Sequence of chain 1.B:
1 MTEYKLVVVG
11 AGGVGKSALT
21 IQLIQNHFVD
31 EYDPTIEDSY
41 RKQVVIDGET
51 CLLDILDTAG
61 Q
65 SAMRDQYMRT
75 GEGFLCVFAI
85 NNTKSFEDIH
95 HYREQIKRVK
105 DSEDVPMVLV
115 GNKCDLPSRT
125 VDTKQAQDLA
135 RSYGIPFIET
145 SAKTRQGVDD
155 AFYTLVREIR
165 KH

Binding-site contacts:
Ligand atom O2A contacts residue TYR32 of chain 1.B at 3.5 Å.
Ligand atom O6 contacts residue ALA146 of chain 1.B at 2.8 Å (h-bond).
Ligand atom PB contacts residue MG1 of chain 1.H at 3.3 Å.
Ligand atom O2B contacts residue SER17 of chain 1.B at 2.9 Å (h-bond).
Ligand atom N1 contacts residue ASP119 of chain 1.B at 2.7 Å (salt-bridge).
Ligand atom O1B contacts residue GLY15 of chain 1.B at 3.1 Å (h-bond).
Ligand atom C8 contacts residue ALA18 of chain 1.B at 3.6 Å (hydrophobic).
Ligand atom O6 contacts residue LYS147 of chain 1.B at 3.3 Å (salt-bridge).
Ligand atom O1A contacts residue ALA18 of chain 1.B at 2.8 Å (h-bond).
Ligand atom C6 contacts residue ASP119 of chain 1.B at 3.6 Å.
Ligand atom O2G contacts residue GLY12 of chain 1.B at 3.5 Å.
Ligand atom O6 contacts residue ASP119 of chain 1.B at 3.5 Å (salt-bridge).
Ligand atom O2G contacts residue GLY60 of chain 1.B at 2.9 Å (h-bond).
Ligand atom O4' contacts residue LYS117 of chain 1.B at 3.2 Å (salt-bridge).
Ligand atom O2' contacts residue ASP30 of chain 1.B at 2.5 Å (salt-bridge).
Ligand atom O2B contacts residue MG1 of chain 1.H at 1.9 Å.
Ligand atom O3' contacts residue GLU31 of chain 1.B at 2.9 Å (salt-bridge).
Ligand atom C2 contacts residue ASP119 of chain 1.B at 3.6 Å.
Ligand atom O6 contacts residue SER145 of chain 1.B at 3.6 Å.
Ligand atom O3A contacts residue GLY15 of chain 1.B at 3.1 Å (h-bond).
Ligand atom O1A contacts residue GLY15 of chain 1.B at 3.4 Å.
Ligand atom C3B contacts residue MG1 of chain 1.H at 3.6 Å.
Ligand atom O1G contacts residue MG1 of chain 1.H at 2.1 Å.
Ligand atom O6 contacts residue LYS117 of chain 1.B at 3.5 Å.
Ligand atom C3B contacts residue GLY13 of chain 1.B at 3.2 Å.
Ligand atom N2 contacts residue ASP119 of chain 1.B at 2.9 Å (salt-bridge).
Ligand atom O3' contacts residue ASP30 of chain 1.B at 3.5 Å (salt-bridge).
Ligand atom N2 contacts residue LEU120 of chain 1.B at 3.4 Å.
Ligand atom O2B contacts residue LYS16 of chain 1.B at 3.6 Å.
Ligand atom N7 contacts residue ASN116 of chain 1.B at 3.3 Å (h-bond).
Ligand atom C2' contacts residue ASP30 of chain 1.B at 3.2 Å.
Ligand atom O2G contacts residue LYS16 of chain 1.B at 2.6 Å (salt-bridge).
Ligand atom PG contacts residue MG1 of chain 1.H at 3.2 Å.
Ligand atom PB contacts residue LYS16 of chain 1.B at 3.6 Å.
Ligand atom O1B contacts residue VAL14 of chain 1.B at 3.4 Å (h-bond).
Ligand atom O6 contacts residue ASN116 of chain 1.B at 3.4 Å (h-bond).
Ligand atom O2' contacts residue PHE28 of chain 1.B at 3.5 Å.
Ligand atom C3' contacts residue ASP30 of chain 1.B at 3.3 Å.
Ligand atom O1A contacts residue SER17 of chain 1.B at 3.3 Å (h-bond).
Ligand atom O1B contacts residue LYS16 of chain 1.B at 2.7 Å (salt-bridge).

A protein and the small-molecule ligand that binds it are described below.
Small molecule (SMILES): Nc1nc2c(ncn2[C@@H]2O[C@H](CO[P](=O)(O)O[P](=O)(O)CP(=O)(O)O)[C@@H](O)[C@H]2O)c(=O)[nH]1